Binding-site contacts:
Ligand atom C14 contacts residue ASP48 of chain 1.A at 4.0 Å.
Ligand atom C21 contacts residue TYR46 of chain 1.A at 3.4 Å (hydrophobic).
Ligand atom C6 contacts residue GLN266 of chain 1.A at 3.9 Å.
Ligand atom C10 contacts residue ALA217 of chain 1.A at 3.8 Å (hydrophobic).
Ligand atom C7 contacts residue ARG221 of chain 1.A at 4.0 Å.
Ligand atom C4 contacts residue GLN266 of chain 1.A at 3.7 Å.
Ligand atom C13 contacts residue GLN262 of chain 1.A at 3.5 Å.
Ligand atom C14 contacts residue GLN262 of chain 1.A at 4.2 Å.
Ligand atom C15 contacts residue ASP48 of chain 1.A at 4.1 Å.
Ligand atom O2 contacts residue VAL49 of chain 1.A at 3.8 Å.
Ligand atom C6 contacts residue ARG221 of chain 1.A at 3.2 Å.
Ligand atom C7 contacts residue GLY220 of chain 1.A at 3.5 Å.
Ligand atom C17 contacts residue TYR46 of chain 1.A at 4.1 Å (hydrophobic).
Ligand atom C7 contacts residue GLN266 of chain 1.A at 3.5 Å.
Ligand atom C12 contacts residue ALA217 of chain 1.A at 3.9 Å (hydrophobic).
Ligand atom C8 contacts residue GLN262 of chain 1.A at 3.8 Å.
Ligand atom N1 contacts residue TYR46 of chain 1.A at 4.0 Å.
Ligand atom C9 contacts residue SER216 of chain 1.A at 4.2 Å.
Ligand atom C7 contacts residue GLN262 of chain 1.A at 4.2 Å.
Ligand atom O2 contacts residue ASP48 of chain 1.A at 3.1 Å (salt-bridge).
Ligand atom C1 contacts residue TRP179 of chain 1.A at 4.1 Å (hydrophobic).
Ligand atom C1 contacts residue GLY183 of chain 1.A at 4.0 Å.
Ligand atom C2 contacts residue ASP181 of chain 1.A at 4.2 Å.
Ligand atom C1 contacts residue ARG221 of chain 1.A at 3.5 Å.
Ligand atom C13 contacts residue ALA217 of chain 1.A at 4.2 Å (hydrophobic).
Ligand atom O2 contacts residue GLN262 of chain 1.A at 3.6 Å.
Ligand atom C16 contacts residue ASP48 of chain 1.A at 3.8 Å.
Ligand atom O1 contacts residue GLY220 of chain 1.A at 3.7 Å.
Ligand atom C10 contacts residue SER216 of chain 1.A at 3.6 Å.
Ligand atom C2 contacts residue GLY183 of chain 1.A at 4.0 Å.
Ligand atom C1 contacts residue ASP181 of chain 1.A at 4.2 Å.
Ligand atom C11 contacts residue ALA217 of chain 1.A at 3.7 Å (hydrophobic).
Ligand atom C11 contacts residue TYR46 of chain 1.A at 3.5 Å (hydrophobic).
Ligand atom C10 contacts residue TYR46 of chain 1.A at 3.7 Å (hydrophobic).
Ligand atom C16 contacts residue TYR46 of chain 1.A at 3.7 Å (hydrophobic).
Ligand atom C5 contacts residue GLN266 of chain 1.A at 3.4 Å.
Ligand atom O1 contacts residue GLN262 of chain 1.A at 3.1 Å.
Ligand atom O3 contacts residue TYR46 of chain 1.A at 3.1 Å.
Ligand atom C9 contacts residue ALA217 of chain 1.A at 4.0 Å (hydrophobic).
Ligand atom O3 contacts residue ASP48 of chain 1.A at 2.8 Å (salt-bridge).

Sequence of chain 1.A:
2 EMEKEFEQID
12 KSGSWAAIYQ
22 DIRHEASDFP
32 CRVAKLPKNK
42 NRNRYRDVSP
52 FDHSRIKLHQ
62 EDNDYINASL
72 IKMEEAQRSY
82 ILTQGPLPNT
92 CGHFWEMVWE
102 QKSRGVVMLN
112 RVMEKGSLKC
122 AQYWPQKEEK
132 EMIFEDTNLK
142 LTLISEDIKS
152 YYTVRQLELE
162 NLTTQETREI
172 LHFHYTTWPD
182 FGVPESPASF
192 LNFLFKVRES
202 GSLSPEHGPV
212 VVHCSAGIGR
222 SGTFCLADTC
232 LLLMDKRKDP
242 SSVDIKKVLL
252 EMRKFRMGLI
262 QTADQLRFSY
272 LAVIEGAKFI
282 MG

This protein binds this small molecule.
Small molecule (SMILES): O=C(CC(=O)c1cccc(OCc2ccccc2)c1)C(=O)N1CCN(C(=O)C(=O)CC(=O)c2cccc(OCc3ccccc3)c2)CC1